Sequence of chain 2.A:
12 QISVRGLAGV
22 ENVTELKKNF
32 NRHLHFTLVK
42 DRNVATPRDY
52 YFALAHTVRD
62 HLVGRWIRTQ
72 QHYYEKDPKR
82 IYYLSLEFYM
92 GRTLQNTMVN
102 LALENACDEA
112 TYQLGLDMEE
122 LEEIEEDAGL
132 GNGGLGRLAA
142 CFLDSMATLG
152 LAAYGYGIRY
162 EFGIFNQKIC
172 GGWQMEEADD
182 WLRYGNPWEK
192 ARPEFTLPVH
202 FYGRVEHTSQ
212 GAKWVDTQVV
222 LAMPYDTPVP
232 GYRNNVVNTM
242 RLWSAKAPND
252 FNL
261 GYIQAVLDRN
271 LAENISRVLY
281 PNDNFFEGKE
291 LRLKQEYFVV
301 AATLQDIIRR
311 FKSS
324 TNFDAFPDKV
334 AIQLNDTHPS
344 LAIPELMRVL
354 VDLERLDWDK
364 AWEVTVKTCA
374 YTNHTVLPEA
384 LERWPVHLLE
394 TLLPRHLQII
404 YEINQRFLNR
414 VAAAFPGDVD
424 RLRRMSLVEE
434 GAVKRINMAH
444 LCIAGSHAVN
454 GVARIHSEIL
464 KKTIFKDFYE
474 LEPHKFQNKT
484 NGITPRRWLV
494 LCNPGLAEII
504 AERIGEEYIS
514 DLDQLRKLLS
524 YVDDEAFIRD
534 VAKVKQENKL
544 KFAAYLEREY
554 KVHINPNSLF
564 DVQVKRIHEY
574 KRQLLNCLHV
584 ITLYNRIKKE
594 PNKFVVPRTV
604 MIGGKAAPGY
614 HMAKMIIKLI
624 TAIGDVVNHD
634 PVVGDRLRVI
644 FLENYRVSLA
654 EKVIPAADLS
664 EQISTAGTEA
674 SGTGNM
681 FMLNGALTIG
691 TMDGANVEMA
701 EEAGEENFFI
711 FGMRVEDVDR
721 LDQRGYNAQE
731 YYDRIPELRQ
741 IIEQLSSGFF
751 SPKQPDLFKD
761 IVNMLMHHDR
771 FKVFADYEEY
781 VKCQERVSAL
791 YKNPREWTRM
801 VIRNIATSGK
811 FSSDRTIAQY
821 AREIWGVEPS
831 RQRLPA

A small-molecule ligand and the protein it binds are described below.
Small molecule (SMILES): OCc1cn([C@@H]2O[C@H](CO)[C@@H](O)[C@H](O)[C@H]2O)nn1

Binding-site contacts:
Ligand atom C4 contacts residue GLY675 of chain 2.A at 3.8 Å.
Ligand atom C3 contacts residue GLU672 of chain 2.A at 3.3 Å.
Ligand atom O2 contacts residue GLU672 of chain 2.A at 3.1 Å (salt-bridge).
Ligand atom O4 contacts residue ASN484 of chain 2.A at 3.5 Å (h-bond).
Ligand atom C6 contacts residue LEU136 of chain 2.A at 3.9 Å (hydrophobic).
Ligand atom O2 contacts residue TYR573 of chain 2.A at 2.9 Å (h-bond).
Ligand atom C6 contacts residue LEU139 of chain 2.A at 4.0 Å (hydrophobic).
Ligand atom O3 contacts residue GLU672 of chain 2.A at 2.7 Å (salt-bridge).
Ligand atom O4 contacts residue SER674 of chain 2.A at 3.6 Å.
Ligand atom O5 contacts residue LEU136 of chain 2.A at 3.8 Å.
Ligand atom C9 contacts residue THR378 of chain 2.A at 3.7 Å.
Ligand atom O2 contacts residue ASN284 of chain 2.A at 3.0 Å (h-bond).
Ligand atom C6 contacts residue ASN484 of chain 2.A at 3.3 Å.
Ligand atom C2 contacts residue GLU672 of chain 2.A at 3.8 Å.
Ligand atom N2 contacts residue LEU136 of chain 2.A at 3.6 Å.
Ligand atom O3 contacts residue SER674 of chain 2.A at 3.0 Å (h-bond).
Ligand atom O9 contacts residue HIS341 of chain 2.A at 3.7 Å.
Ligand atom C7 contacts residue ASN284 of chain 2.A at 3.8 Å.
Ligand atom N3 contacts residue ASN284 of chain 2.A at 3.8 Å.
Ligand atom C6 contacts residue HIS377 of chain 2.A at 3.6 Å.
Ligand atom C3 contacts residue GLY675 of chain 2.A at 3.8 Å.
Ligand atom O3 contacts residue ALA673 of chain 2.A at 3.3 Å (h-bond).
Ligand atom C5 contacts residue LEU136 of chain 2.A at 3.8 Å (hydrophobic).
Ligand atom O6 contacts residue VAL455 of chain 2.A at 3.9 Å.
Ligand atom C9 contacts residue ASN284 of chain 2.A at 3.4 Å.
Ligand atom C5 contacts residue GLY135 of chain 2.A at 3.8 Å.
Ligand atom C8 contacts residue ASN284 of chain 2.A at 3.6 Å.
Ligand atom O4 contacts residue THR676 of chain 2.A at 4.0 Å.
Ligand atom C8 contacts residue ASP339 of chain 2.A at 3.8 Å.
Ligand atom O6 contacts residue ASN484 of chain 2.A at 2.8 Å (h-bond).
Ligand atom C2 contacts residue HIS377 of chain 2.A at 3.5 Å.
Ligand atom C9 contacts residue ASP339 of chain 2.A at 3.1 Å.
Ligand atom O6 contacts residue HIS377 of chain 2.A at 2.7 Å (h-bond).
Ligand atom O3 contacts residue GLY675 of chain 2.A at 3.1 Å (h-bond).
Ligand atom O9 contacts residue ASP339 of chain 2.A at 2.9 Å (salt-bridge).
Ligand atom O6 contacts residue LEU139 of chain 2.A at 3.8 Å.
Ligand atom O5 contacts residue HIS377 of chain 2.A at 3.8 Å.
Ligand atom C7 contacts residue HIS377 of chain 2.A at 3.2 Å.
Ligand atom C6 contacts residue GLY135 of chain 2.A at 3.7 Å.
Ligand atom O4 contacts residue GLY675 of chain 2.A at 2.8 Å (h-bond).